Sequence of chain 1.C:
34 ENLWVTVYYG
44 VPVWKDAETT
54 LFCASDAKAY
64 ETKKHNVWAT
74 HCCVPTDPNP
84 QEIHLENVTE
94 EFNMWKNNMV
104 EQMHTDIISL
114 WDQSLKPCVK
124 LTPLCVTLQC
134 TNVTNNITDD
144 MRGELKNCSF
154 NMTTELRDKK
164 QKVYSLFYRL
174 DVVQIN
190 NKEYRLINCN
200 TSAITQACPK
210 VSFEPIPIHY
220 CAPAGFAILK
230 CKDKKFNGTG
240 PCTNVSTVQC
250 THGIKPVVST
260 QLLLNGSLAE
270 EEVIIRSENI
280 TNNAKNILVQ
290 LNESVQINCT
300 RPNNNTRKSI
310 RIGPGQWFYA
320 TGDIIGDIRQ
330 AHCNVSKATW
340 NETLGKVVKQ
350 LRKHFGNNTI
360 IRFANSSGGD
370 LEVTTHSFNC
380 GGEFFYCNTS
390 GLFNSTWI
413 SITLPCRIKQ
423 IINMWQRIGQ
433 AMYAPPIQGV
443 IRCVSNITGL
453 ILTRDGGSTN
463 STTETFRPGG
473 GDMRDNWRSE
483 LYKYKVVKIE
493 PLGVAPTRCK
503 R

A protein and the small-molecule ligand that binds it are described below.
Small molecule (SMILES): CC(=O)N[C@@H]1[C@@H](O)[C@H](O)[C@@H](CO)O[C@H]1O

Binding-site contacts:
Ligand atom O5 contacts residue ASN448 of chain 1.C at 2.5 Å (h-bond).
Ligand atom O6 contacts residue SER293 of chain 1.C at 4.2 Å.
Ligand atom C2 contacts residue ASN448 of chain 1.C at 2.5 Å.
Ligand atom C8 contacts residue NAG1 of chain 1.L at 3.6 Å.
Ligand atom C8 contacts residue ASN448 of chain 1.C at 3.9 Å.
Ligand atom C7 contacts residue ASN448 of chain 1.C at 3.5 Å.
Ligand atom C8 contacts residue ASN264 of chain 1.C at 4.0 Å.
Ligand atom C1 contacts residue SER293 of chain 1.C at 3.8 Å.
Ligand atom O5 contacts residue SER293 of chain 1.C at 3.5 Å (h-bond).
Ligand atom C5 contacts residue ASN448 of chain 1.C at 3.8 Å.
Ligand atom C1 contacts residue ASN448 of chain 1.C at 1.5 Å.
Ligand atom N2 contacts residue ASN448 of chain 1.C at 2.9 Å (h-bond).
Ligand atom C4 contacts residue ASN448 of chain 1.C at 4.4 Å.
Ligand atom C3 contacts residue ASN448 of chain 1.C at 3.9 Å.
Ligand atom O7 contacts residue ASN448 of chain 1.C at 3.6 Å.